The small molecule below binds the protein below.
Small molecule (SMILES): CC(=O)N[C@H]1[C@H](O[C@H]2[C@H](O)[C@@H](NC(C)=O)CO[C@@H]2CO)O[C@H](CO)[C@@H](O[C@@H]2O[C@H](CO)[C@@H](O)[C@H](O)[C@@H]2O)[C@@H]1O

Sequence of chain 1.I:
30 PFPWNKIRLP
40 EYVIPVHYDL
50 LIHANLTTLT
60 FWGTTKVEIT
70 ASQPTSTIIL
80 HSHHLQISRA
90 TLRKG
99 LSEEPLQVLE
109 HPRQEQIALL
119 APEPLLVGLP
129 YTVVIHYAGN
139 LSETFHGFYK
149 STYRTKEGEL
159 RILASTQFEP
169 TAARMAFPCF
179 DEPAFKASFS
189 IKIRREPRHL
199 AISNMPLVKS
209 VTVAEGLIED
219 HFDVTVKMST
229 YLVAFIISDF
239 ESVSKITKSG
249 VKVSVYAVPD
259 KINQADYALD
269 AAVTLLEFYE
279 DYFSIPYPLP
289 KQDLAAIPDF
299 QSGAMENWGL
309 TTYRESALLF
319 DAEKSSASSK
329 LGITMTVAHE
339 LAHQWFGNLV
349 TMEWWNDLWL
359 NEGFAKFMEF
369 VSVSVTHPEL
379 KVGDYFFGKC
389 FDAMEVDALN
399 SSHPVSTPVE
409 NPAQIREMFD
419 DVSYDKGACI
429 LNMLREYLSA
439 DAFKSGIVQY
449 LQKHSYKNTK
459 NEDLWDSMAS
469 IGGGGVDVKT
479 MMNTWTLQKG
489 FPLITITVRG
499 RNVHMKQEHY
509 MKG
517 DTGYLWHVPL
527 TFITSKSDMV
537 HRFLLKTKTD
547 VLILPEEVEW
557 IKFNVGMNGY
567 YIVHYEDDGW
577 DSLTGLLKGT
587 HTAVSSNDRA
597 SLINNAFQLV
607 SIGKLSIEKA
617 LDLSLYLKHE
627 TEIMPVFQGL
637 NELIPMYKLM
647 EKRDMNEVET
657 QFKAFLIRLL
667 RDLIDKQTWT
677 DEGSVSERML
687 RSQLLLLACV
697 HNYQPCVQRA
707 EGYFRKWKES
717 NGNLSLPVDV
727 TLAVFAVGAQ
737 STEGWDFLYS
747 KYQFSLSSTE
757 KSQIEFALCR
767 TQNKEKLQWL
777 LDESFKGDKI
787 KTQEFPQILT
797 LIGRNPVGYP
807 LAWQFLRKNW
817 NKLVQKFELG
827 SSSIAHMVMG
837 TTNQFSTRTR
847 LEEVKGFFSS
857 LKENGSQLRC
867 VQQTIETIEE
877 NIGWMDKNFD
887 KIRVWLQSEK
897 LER

Binding-site contacts:
Ligand atom O5 contacts residue ASN138 of chain 1.I at 2.3 Å (h-bond).
Ligand atom C1 contacts residue ASN138 of chain 1.I at 2.0 Å.
Ligand atom C2 contacts residue ASN138 of chain 1.I at 3.1 Å.
Ligand atom C6 contacts residue ASN138 of chain 1.I at 4.5 Å.
Ligand atom O6 contacts residue ASN138 of chain 1.I at 4.5 Å.
Ligand atom C5 contacts residue ASN138 of chain 1.I at 3.7 Å.
Ligand atom C3 contacts residue ASN138 of chain 1.I at 4.4 Å.
Ligand atom O6 contacts residue GLY137 of chain 1.I at 4.3 Å.
Ligand atom O6 contacts residue GLN85 of chain 1.I at 4.0 Å.
Ligand atom C4 contacts residue ASN138 of chain 1.I at 4.4 Å.
Ligand atom N2 contacts residue ASN138 of chain 1.I at 3.8 Å.